Binding-site contacts:
Ligand atom C2 contacts residue ASN119 of chain 3.A at 2.5 Å.
Ligand atom C8 contacts residue ASN119 of chain 3.A at 4.5 Å.
Ligand atom C5 contacts residue ASN119 of chain 3.A at 3.7 Å.
Ligand atom N2 contacts residue ASN119 of chain 3.A at 2.9 Å (h-bond).
Ligand atom C7 contacts residue ASN119 of chain 3.A at 3.4 Å.
Ligand atom C3 contacts residue ASN119 of chain 3.A at 3.8 Å.
Ligand atom C8 contacts residue HIS115 of chain 3.A at 4.2 Å.
Ligand atom C8 contacts residue PHE117 of chain 3.A at 3.5 Å (hydrophobic).
Ligand atom O5 contacts residue ASN119 of chain 3.A at 2.4 Å (h-bond).
Ligand atom C4 contacts residue ASN119 of chain 3.A at 4.3 Å.
Ligand atom O7 contacts residue ASN119 of chain 3.A at 3.5 Å (h-bond).
Ligand atom N2 contacts residue PHE117 of chain 3.A at 4.5 Å.
Ligand atom C1 contacts residue ASN119 of chain 3.A at 1.4 Å.

A small-molecule ligand and the protein it binds are described below.
Small molecule (SMILES): CC(=O)N[C@H]1[C@H](O[C@H]2[C@H](O)[C@@H](NC(C)=O)CO[C@@H]2CO)O[C@H](CO)[C@@H](O)[C@@H]1O

Sequence of chain 3.A:
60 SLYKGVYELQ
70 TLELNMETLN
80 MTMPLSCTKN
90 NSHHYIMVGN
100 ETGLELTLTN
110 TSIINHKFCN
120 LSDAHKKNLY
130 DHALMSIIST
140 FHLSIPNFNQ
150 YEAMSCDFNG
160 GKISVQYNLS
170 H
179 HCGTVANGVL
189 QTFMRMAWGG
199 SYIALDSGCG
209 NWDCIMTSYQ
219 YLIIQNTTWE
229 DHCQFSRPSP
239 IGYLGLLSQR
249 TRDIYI